This protein binds this small molecule.
Small molecule (SMILES): O=C(O)/C=C\C=C/C(=O)O

Sequence of chain 1.C:
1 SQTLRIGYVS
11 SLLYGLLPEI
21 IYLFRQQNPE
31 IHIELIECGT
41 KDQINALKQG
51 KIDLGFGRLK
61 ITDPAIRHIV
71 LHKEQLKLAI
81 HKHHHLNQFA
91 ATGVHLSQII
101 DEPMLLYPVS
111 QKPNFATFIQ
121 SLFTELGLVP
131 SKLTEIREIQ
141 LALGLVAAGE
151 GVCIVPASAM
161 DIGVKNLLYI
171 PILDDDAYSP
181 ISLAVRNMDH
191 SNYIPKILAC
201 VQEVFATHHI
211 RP

Binding-site contacts:
Ligand atom C2 contacts residue ARG58 of chain 1.C at 4.1 Å.
Ligand atom O1 contacts residue LEU59 of chain 1.C at 3.8 Å.
Ligand atom C3 contacts residue VAL9 of chain 1.C at 3.7 Å (hydrophobic).
Ligand atom C1 contacts residue ASN114 of chain 1.C at 4.1 Å.
Ligand atom O3 contacts residue SER11 of chain 1.C at 3.2 Å (h-bond).
Ligand atom C6 contacts residue VAL9 of chain 1.C at 3.9 Å (hydrophobic).
Ligand atom C4 contacts residue VAL9 of chain 1.C at 4.2 Å (hydrophobic).
Ligand atom O2 contacts residue PHE115 of chain 1.C at 3.3 Å (h-bond).
Ligand atom O2 contacts residue PRO108 of chain 1.C at 3.5 Å.
Ligand atom O1 contacts residue PHE115 of chain 1.C at 3.8 Å.
Ligand atom O2 contacts residue THR40 of chain 1.C at 4.5 Å.
Ligand atom C6 contacts residue SER10 of chain 1.C at 4.3 Å.
Ligand atom C6 contacts residue TYR107 of chain 1.C at 3.9 Å (hydrophobic).
Ligand atom C4 contacts residue PRO108 of chain 1.C at 3.9 Å (hydrophobic).
Ligand atom C4 contacts residue PHE115 of chain 1.C at 4.0 Å (hydrophobic).
Ligand atom C5 contacts residue PRO108 of chain 1.C at 4.3 Å (hydrophobic).
Ligand atom C3 contacts residue THR40 of chain 1.C at 4.5 Å.
Ligand atom C3 contacts residue PHE115 of chain 1.C at 4.1 Å (hydrophobic).
Ligand atom C1 contacts residue PHE115 of chain 1.C at 3.6 Å (hydrophobic).
Ligand atom C1 contacts residue VAL9 of chain 1.C at 4.5 Å (hydrophobic).
Ligand atom C2 contacts residue PHE115 of chain 1.C at 4.2 Å (hydrophobic).
Ligand atom O3 contacts residue SER10 of chain 1.C at 3.6 Å.
Ligand atom O3 contacts residue ILE139 of chain 1.C at 3.8 Å.
Ligand atom O3 contacts residue VAL9 of chain 1.C at 4.5 Å.
Ligand atom C1 contacts residue THR40 of chain 1.C at 3.4 Å.
Ligand atom O1 contacts residue ASN114 of chain 1.C at 3.7 Å.
Ligand atom C3 contacts residue ARG58 of chain 1.C at 4.3 Å.
Ligand atom C5 contacts residue TYR107 of chain 1.C at 3.8 Å (hydrophobic).
Ligand atom O4 contacts residue SER11 of chain 1.C at 2.5 Å (h-bond).
Ligand atom C2 contacts residue VAL9 of chain 1.C at 3.8 Å (hydrophobic).
Ligand atom C5 contacts residue VAL9 of chain 1.C at 4.3 Å (hydrophobic).
Ligand atom O4 contacts residue VAL9 of chain 1.C at 3.2 Å.
Ligand atom C2 contacts residue THR40 of chain 1.C at 3.3 Å.
Ligand atom O4 contacts residue ARG58 of chain 1.C at 3.8 Å.
Ligand atom C6 contacts residue SER11 of chain 1.C at 3.3 Å.
Ligand atom O2 contacts residue ASN114 of chain 1.C at 3.4 Å.
Ligand atom O3 contacts residue TYR107 of chain 1.C at 3.9 Å.
Ligand atom O1 contacts residue THR40 of chain 1.C at 2.7 Å (h-bond).